Sequence of chain 1.A:
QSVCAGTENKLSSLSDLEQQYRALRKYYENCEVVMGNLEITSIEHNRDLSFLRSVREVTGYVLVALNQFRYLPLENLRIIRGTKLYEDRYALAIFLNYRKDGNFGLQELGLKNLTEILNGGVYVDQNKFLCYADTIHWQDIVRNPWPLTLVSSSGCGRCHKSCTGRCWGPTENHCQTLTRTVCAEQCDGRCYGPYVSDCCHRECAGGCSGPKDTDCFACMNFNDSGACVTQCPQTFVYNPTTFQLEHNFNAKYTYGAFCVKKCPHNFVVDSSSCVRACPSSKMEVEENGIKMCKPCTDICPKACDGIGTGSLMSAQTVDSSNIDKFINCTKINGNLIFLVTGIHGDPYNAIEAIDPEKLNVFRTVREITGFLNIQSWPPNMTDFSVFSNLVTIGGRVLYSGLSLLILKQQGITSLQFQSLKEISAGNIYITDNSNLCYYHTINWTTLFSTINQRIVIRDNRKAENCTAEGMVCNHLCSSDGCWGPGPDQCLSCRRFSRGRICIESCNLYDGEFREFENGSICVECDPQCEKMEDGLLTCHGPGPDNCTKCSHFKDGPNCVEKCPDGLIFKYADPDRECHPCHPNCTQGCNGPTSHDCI

The small molecule below binds the protein below.
Small molecule (SMILES): CC(=O)N[C@H]1[C@H](O[C@H]2[C@H](O)[C@@H](NC(C)=O)CO[C@@H]2CO)O[C@H](CO)[C@@H](O[C@@H]2O[C@H](CO)[C@@H](O)[C@H](O[C@H]3O[C@H](CO)[C@@H](O)[C@H](O)[C@@H]3O)[C@@H]2O)[C@@H]1O

Binding-site contacts:
Ligand atom O5 contacts residue ASN113 of chain 1.A at 2.3 Å (h-bond).
Ligand atom C7 contacts residue ASN113 of chain 1.A at 3.4 Å.
Ligand atom C2 contacts residue ARG78 of chain 1.A at 3.6 Å.
Ligand atom O6 contacts residue ASN113 of chain 1.A at 4.0 Å.
Ligand atom C5 contacts residue ASN113 of chain 1.A at 3.6 Å.
Ligand atom N2 contacts residue ASN113 of chain 1.A at 2.8 Å (h-bond).
Ligand atom C7 contacts residue ARG78 of chain 1.A at 3.6 Å.
Ligand atom O5 contacts residue LYS112 of chain 1.A at 3.7 Å.
Ligand atom O3 contacts residue ARG78 of chain 1.A at 4.3 Å.
Ligand atom C3 contacts residue ARG78 of chain 1.A at 4.5 Å.
Ligand atom C8 contacts residue ARG78 of chain 1.A at 3.5 Å.
Ligand atom C7 contacts residue PHE222 of chain 1.A at 3.3 Å (hydrophobic).
Ligand atom C6 contacts residue ASN113 of chain 1.A at 4.1 Å.
Ligand atom C8 contacts residue ASN113 of chain 1.A at 3.3 Å.
Ligand atom C1 contacts residue ASN113 of chain 1.A at 1.5 Å.
Ligand atom O7 contacts residue ARG78 of chain 1.A at 3.9 Å.
Ligand atom O6 contacts residue LYS112 of chain 1.A at 4.0 Å.
Ligand atom O7 contacts residue PHE222 of chain 1.A at 3.4 Å.
Ligand atom C8 contacts residue ASN76 of chain 1.A at 3.0 Å.
Ligand atom N2 contacts residue ASN76 of chain 1.A at 3.0 Å (h-bond).
Ligand atom C1 contacts residue LYS112 of chain 1.A at 3.9 Å.
Ligand atom C3 contacts residue ASN113 of chain 1.A at 3.6 Å.
Ligand atom N2 contacts residue ARG78 of chain 1.A at 4.0 Å.
Ligand atom C8 contacts residue PHE222 of chain 1.A at 3.2 Å (hydrophobic).
Ligand atom C1 contacts residue ASN76 of chain 1.A at 3.4 Å.
Ligand atom C2 contacts residue ASN76 of chain 1.A at 3.8 Å.
Ligand atom N2 contacts residue PHE222 of chain 1.A at 3.6 Å.
Ligand atom C4 contacts residue ASN113 of chain 1.A at 4.1 Å.
Ligand atom C7 contacts residue ASN76 of chain 1.A at 3.8 Å.
Ligand atom O3 contacts residue PHE222 of chain 1.A at 4.0 Å.
Ligand atom C2 contacts residue ASN113 of chain 1.A at 2.2 Å.